This small molecule binds to this protein.
Small molecule (SMILES): CC(=O)N[C@H]1[C@H](O[C@H]2[C@H](O)[C@@H](NC(C)=O)CO[C@@H]2CO)O[C@H](CO)[C@@H](O[C@@H]2O[C@H](CO[C@H]3O[C@H](CO)[C@@H](O)[C@H](O)[C@@H]3O)[C@@H](O)[C@H](O[C@H]3O[C@H](CO)[C@@H](O)[C@H](O)[C@@H]3O)[C@@H]2O)[C@@H]1O

Binding-site contacts:
Ligand atom C2 contacts residue ASN691 of chain 1.A at 2.5 Å.
Ligand atom C1 contacts residue ASN691 of chain 1.A at 1.4 Å.
Ligand atom C3 contacts residue ASN691 of chain 1.A at 3.6 Å.
Ligand atom O3 contacts residue GLN1045 of chain 1.A at 3.5 Å (h-bond).
Ligand atom C8 contacts residue ASN691 of chain 1.A at 3.7 Å.
Ligand atom N2 contacts residue ASN691 of chain 1.A at 3.4 Å (h-bond).
Ligand atom O3 contacts residue ASN691 of chain 1.A at 3.7 Å.
Ligand atom C4 contacts residue ASN691 of chain 1.A at 4.2 Å.
Ligand atom O5 contacts residue ASN691 of chain 1.A at 2.3 Å (h-bond).
Ligand atom C6 contacts residue LEU896 of chain 1.A at 4.1 Å (hydrophobic).
Ligand atom C7 contacts residue ASN691 of chain 1.A at 4.0 Å.
Ligand atom C5 contacts residue LEU896 of chain 1.A at 4.5 Å (hydrophobic).
Ligand atom C8 contacts residue THR690 of chain 1.A at 4.5 Å.
Ligand atom C5 contacts residue ASN691 of chain 1.A at 3.6 Å.

Sequence of chain 1.A:
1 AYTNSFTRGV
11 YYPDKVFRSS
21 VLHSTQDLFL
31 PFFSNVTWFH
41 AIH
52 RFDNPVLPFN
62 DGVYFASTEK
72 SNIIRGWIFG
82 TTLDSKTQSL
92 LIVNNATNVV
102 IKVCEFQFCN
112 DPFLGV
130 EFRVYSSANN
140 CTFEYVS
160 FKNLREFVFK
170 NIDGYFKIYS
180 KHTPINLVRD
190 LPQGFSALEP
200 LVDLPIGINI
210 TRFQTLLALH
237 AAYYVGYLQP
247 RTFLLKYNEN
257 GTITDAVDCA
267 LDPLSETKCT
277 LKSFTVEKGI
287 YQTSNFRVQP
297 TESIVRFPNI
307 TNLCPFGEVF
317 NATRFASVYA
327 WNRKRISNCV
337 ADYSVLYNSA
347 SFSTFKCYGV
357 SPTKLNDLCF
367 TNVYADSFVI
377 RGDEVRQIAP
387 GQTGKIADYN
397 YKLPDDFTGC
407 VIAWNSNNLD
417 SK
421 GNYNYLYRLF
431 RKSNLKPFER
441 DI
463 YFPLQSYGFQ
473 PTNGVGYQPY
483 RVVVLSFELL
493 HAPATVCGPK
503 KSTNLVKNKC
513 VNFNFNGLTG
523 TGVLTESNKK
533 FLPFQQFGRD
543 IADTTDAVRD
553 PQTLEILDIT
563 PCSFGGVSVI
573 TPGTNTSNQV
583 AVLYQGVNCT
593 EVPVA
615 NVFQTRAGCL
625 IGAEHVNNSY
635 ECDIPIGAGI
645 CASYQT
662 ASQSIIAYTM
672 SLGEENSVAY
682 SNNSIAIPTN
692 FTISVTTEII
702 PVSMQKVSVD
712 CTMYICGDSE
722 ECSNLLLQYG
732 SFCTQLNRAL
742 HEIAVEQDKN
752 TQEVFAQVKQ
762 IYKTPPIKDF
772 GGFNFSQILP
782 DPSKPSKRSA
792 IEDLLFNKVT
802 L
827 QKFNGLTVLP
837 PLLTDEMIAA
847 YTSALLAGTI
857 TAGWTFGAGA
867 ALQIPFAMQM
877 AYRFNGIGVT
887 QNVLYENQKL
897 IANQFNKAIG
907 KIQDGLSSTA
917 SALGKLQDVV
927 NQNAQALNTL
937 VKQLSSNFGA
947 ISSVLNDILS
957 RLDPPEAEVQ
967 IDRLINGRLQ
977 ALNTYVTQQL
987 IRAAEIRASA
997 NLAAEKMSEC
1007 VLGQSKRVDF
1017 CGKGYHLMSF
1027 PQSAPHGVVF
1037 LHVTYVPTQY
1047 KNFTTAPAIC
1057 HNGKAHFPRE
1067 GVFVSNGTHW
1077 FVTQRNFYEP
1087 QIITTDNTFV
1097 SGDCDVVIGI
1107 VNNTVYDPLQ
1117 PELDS